Sequence of chain 2.B:
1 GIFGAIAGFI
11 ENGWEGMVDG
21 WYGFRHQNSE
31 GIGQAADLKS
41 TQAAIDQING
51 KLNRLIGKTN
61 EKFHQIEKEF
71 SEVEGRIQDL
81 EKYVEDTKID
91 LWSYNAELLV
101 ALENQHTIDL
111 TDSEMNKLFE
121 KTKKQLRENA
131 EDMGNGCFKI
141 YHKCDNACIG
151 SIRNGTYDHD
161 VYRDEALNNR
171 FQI

Sequence of chain 2.A:
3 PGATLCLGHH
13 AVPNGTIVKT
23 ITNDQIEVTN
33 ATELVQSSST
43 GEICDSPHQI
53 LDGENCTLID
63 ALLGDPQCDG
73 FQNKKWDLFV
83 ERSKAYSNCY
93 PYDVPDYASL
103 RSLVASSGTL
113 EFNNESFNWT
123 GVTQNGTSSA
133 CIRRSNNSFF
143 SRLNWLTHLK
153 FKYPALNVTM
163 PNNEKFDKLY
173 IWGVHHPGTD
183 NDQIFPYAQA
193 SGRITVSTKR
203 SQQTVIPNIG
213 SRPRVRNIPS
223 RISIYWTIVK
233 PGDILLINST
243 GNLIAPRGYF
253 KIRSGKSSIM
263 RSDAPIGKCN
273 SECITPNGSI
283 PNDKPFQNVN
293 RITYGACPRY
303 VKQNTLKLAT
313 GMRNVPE

Binding-site contacts:
Ligand atom O5 contacts residue ASN279 of chain 2.A at 2.4 Å (h-bond).
Ligand atom C7 contacts residue VAL291 of chain 2.A at 4.2 Å (hydrophobic).
Ligand atom C1 contacts residue ASN279 of chain 2.A at 1.4 Å.
Ligand atom C8 contacts residue SER39 of chain 2.A at 4.0 Å.
Ligand atom C7 contacts residue ASN279 of chain 2.A at 3.4 Å.
Ligand atom O7 contacts residue ASN279 of chain 2.A at 3.3 Å (h-bond).
Ligand atom C3 contacts residue VAL291 of chain 2.A at 4.2 Å (hydrophobic).
Ligand atom C5 contacts residue ASN279 of chain 2.A at 3.6 Å.
Ligand atom C4 contacts residue ASN279 of chain 2.A at 4.2 Å.
Ligand atom N2 contacts residue ASN279 of chain 2.A at 3.0 Å (h-bond).
Ligand atom C2 contacts residue VAL291 of chain 2.A at 4.0 Å (hydrophobic).
Ligand atom C1 contacts residue VAL291 of chain 2.A at 3.8 Å (hydrophobic).
Ligand atom O5 contacts residue ASN292 of chain 2.A at 3.8 Å.
Ligand atom C8 contacts residue VAL291 of chain 2.A at 4.1 Å (hydrophobic).
Ligand atom O6 contacts residue GLU69 of chain 2.B at 4.1 Å.
Ligand atom C2 contacts residue ASN279 of chain 2.A at 2.4 Å.
Ligand atom C1 contacts residue ASN292 of chain 2.A at 3.9 Å.
Ligand atom C3 contacts residue ASN279 of chain 2.A at 3.8 Å.
Ligand atom C5 contacts residue ASN292 of chain 2.A at 4.1 Å.
Ligand atom N2 contacts residue VAL291 of chain 2.A at 3.4 Å (h-bond).

The small molecule below binds the protein below.
Small molecule (SMILES): CC(=O)N[C@@H]1[C@@H](O)[C@H](O)[C@@H](CO)O[C@H]1O